Binding-site contacts:
Ligand atom C8 contacts residue TYR855 of chain 1.A at 3.3 Å (hydrophobic).
Ligand atom O3' contacts residue HIS861 of chain 1.A at 3.5 Å.
Ligand atom PA contacts residue MN1 of chain 1.D at 3.1 Å.
Ligand atom O1G contacts residue ARG824 of chain 1.A at 3.2 Å (salt-bridge).
Ligand atom O2G contacts residue MN1 of chain 1.D at 2.2 Å.
Ligand atom O4' contacts residue ARG479 of chain 1.A at 3.0 Å (salt-bridge).
Ligand atom O1G contacts residue LYS556 of chain 1.A at 3.4 Å.
Ligand atom O1B contacts residue SER481 of chain 1.A at 3.0 Å (h-bond).
Ligand atom O3A contacts residue MN1 of chain 1.D at 3.4 Å.
Ligand atom O3G contacts residue LYS556 of chain 1.A at 3.1 Å (salt-bridge).
Ligand atom O2B contacts residue ARG799 of chain 1.A at 3.2 Å (salt-bridge).
Ligand atom C1' contacts residue HIS861 of chain 1.A at 3.4 Å.
Ligand atom O5' contacts residue ASP561 of chain 1.A at 3.3 Å (salt-bridge).
Ligand atom N2 contacts residue HIS772 of chain 1.A at 3.1 Å.
Ligand atom O2A contacts residue ASP559 of chain 1.A at 3.0 Å (salt-bridge).
Ligand atom O2A contacts residue MN1 of chain 1.D at 2.0 Å.
Ligand atom PB contacts residue MN1 of chain 1.D at 3.1 Å.
Ligand atom PG contacts residue SER481 of chain 1.A at 3.5 Å.
Ligand atom O1B contacts residue ASP561 of chain 1.A at 3.0 Å (salt-bridge).
Ligand atom N3 contacts residue PHE857 of chain 1.A at 3.4 Å.
Ligand atom N7 contacts residue TYR855 of chain 1.A at 3.3 Å (h-bond).
Ligand atom PG contacts residue MN1 of chain 1.D at 3.4 Å.
Ligand atom O2G contacts residue ASP559 of chain 1.A at 3.0 Å (salt-bridge).
Ligand atom O3' contacts residue PRO858 of chain 1.A at 3.4 Å.
Ligand atom O2A contacts residue ASP561 of chain 1.A at 2.9 Å (salt-bridge).
Ligand atom N9 contacts residue TYR855 of chain 1.A at 3.3 Å (h-bond).
Ligand atom O3G contacts residue SER481 of chain 1.A at 2.4 Å (h-bond).
Ligand atom O4' contacts residue HIS861 of chain 1.A at 3.6 Å.
Ligand atom O3' contacts residue GLY480 of chain 1.A at 3.2 Å.
Ligand atom C4 contacts residue TYR855 of chain 1.A at 3.2 Å (hydrophobic).
Ligand atom O5' contacts residue MN1 of chain 1.D at 3.5 Å.
Ligand atom O2B contacts residue PRO858 of chain 1.A at 3.6 Å.
Ligand atom O3G contacts residue PRO558 of chain 1.A at 3.6 Å.
Ligand atom O3B contacts residue ARG799 of chain 1.A at 3.4 Å (salt-bridge).
Ligand atom C2' contacts residue HIS861 of chain 1.A at 3.3 Å.
Ligand atom O1B contacts residue GLY480 of chain 1.A at 3.6 Å.
Ligand atom C2' contacts residue TYR855 of chain 1.A at 3.4 Å (hydrophobic).
Ligand atom O1B contacts residue MN1 of chain 1.D at 2.1 Å.
Ligand atom C5 contacts residue TYR855 of chain 1.A at 3.1 Å (hydrophobic).
Ligand atom C6 contacts residue TYR855 of chain 1.A at 3.5 Å (hydrophobic).

Sequence of chain 1.A:
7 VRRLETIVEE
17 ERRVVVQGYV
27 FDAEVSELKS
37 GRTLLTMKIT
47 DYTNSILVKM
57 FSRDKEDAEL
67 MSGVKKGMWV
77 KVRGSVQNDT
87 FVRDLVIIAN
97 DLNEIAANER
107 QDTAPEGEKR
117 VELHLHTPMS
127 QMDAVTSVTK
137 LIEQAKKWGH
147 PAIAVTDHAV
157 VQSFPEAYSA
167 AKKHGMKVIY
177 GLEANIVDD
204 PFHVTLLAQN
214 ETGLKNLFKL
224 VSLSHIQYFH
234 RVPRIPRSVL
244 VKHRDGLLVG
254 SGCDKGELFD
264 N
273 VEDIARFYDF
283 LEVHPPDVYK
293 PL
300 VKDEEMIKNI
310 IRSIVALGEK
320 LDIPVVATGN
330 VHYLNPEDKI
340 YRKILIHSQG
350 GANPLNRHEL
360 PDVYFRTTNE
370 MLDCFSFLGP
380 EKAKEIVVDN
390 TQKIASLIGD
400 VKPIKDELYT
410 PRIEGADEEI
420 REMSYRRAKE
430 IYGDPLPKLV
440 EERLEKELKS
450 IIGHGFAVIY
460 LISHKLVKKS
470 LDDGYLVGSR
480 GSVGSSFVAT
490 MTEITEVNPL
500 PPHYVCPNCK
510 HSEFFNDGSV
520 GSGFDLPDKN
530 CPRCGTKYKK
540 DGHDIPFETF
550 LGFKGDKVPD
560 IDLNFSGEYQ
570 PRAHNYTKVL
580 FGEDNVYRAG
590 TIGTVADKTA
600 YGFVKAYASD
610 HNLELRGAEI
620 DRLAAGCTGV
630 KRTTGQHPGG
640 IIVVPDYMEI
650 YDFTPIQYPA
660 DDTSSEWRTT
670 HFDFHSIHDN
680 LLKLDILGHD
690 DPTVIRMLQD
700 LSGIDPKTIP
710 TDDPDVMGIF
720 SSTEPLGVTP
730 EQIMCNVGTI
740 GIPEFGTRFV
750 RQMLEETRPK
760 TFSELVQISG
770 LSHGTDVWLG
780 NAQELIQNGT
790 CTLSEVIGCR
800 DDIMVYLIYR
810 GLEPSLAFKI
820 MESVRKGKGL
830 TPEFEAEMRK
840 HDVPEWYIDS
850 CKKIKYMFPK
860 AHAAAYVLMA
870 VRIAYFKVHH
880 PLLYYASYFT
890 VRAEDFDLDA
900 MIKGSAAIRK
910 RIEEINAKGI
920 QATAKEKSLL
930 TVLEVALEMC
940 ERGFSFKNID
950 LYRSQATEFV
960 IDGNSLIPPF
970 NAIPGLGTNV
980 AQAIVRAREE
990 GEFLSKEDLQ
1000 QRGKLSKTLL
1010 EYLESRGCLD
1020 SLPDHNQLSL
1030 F

A protein and the small-molecule ligand that binds it are described below.
Small molecule (SMILES): Nc1nc2c(ncn2[C@H]2C[C@H](O)[C@@H](CO[P](=O)(O)O[P](=O)(O)OP(=O)(O)O)O2)c(=O)[nH]1